Sequence of chain 1.A:
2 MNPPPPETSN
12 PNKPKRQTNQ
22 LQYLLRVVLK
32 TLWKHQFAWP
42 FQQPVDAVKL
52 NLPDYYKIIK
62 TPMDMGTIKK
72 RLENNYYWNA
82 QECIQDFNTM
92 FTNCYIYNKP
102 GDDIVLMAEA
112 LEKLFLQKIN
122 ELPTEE

Binding-site contacts:
Ligand atom O33 contacts residue ILE105 of chain 1.A at 4.0 Å.
Ligand atom C10 contacts residue VAL46 of chain 1.A at 3.5 Å (hydrophobic).
Ligand atom C04 contacts residue ILE105 of chain 1.A at 4.0 Å (hydrophobic).
Ligand atom C05 contacts residue ASN99 of chain 1.A at 4.0 Å.
Ligand atom C32 contacts residue PRO41 of chain 1.A at 3.9 Å (hydrophobic).
Ligand atom C01 contacts residue LEU51 of chain 1.A at 3.8 Å (hydrophobic).
Ligand atom O06 contacts residue LEU51 of chain 1.A at 3.8 Å.
Ligand atom C03 contacts residue ASN99 of chain 1.A at 3.5 Å.
Ligand atom O31 contacts residue PRO41 of chain 1.A at 3.1 Å (h-bond).
Ligand atom C04 contacts residue ASN99 of chain 1.A at 3.0 Å.
Ligand atom C03 contacts residue ILE105 of chain 1.A at 3.8 Å (hydrophobic).
Ligand atom C07 contacts residue LEU51 of chain 1.A at 3.4 Å (hydrophobic).
Ligand atom C12 contacts residue LEU53 of chain 1.A at 4.0 Å (hydrophobic).
Ligand atom C09 contacts residue VAL46 of chain 1.A at 3.6 Å (hydrophobic).
Ligand atom C32 contacts residue TRP40 of chain 1.A at 4.2 Å (hydrophobic).
Ligand atom O33 contacts residue VAL46 of chain 1.A at 3.5 Å.
Ligand atom O35 contacts residue ASN99 of chain 1.A at 2.8 Å (h-bond).
Ligand atom C12 contacts residue ASN99 of chain 1.A at 3.7 Å.
Ligand atom C14 contacts residue LEU53 of chain 1.A at 3.9 Å (hydrophobic).
Ligand atom C15 contacts residue LEU53 of chain 1.A at 3.9 Å (hydrophobic).
Ligand atom C34 contacts residue PHE42 of chain 1.A at 3.4 Å (hydrophobic).
Ligand atom C08 contacts residue PRO41 of chain 1.A at 3.6 Å (hydrophobic).
Ligand atom C34 contacts residue VAL46 of chain 1.A at 3.8 Å (hydrophobic).
Ligand atom O35 contacts residue TYR56 of chain 1.A at 3.8 Å.
Ligand atom C08 contacts residue LEU51 of chain 1.A at 4.1 Å (hydrophobic).
Ligand atom C17 contacts residue LEU51 of chain 1.A at 3.8 Å (hydrophobic).
Ligand atom O35 contacts residue ILE105 of chain 1.A at 4.0 Å.
Ligand atom C32 contacts residue LEU51 of chain 1.A at 4.2 Å (hydrophobic).
Ligand atom C16 contacts residue LEU53 of chain 1.A at 3.9 Å (hydrophobic).
Ligand atom C11 contacts residue LEU53 of chain 1.A at 3.7 Å (hydrophobic).
Ligand atom C02 contacts residue VAL46 of chain 1.A at 4.2 Å (hydrophobic).
Ligand atom O06 contacts residue LEU53 of chain 1.A at 4.0 Å.
Ligand atom C05 contacts residue LEU53 of chain 1.A at 3.6 Å (hydrophobic).
Ligand atom C34 contacts residue PRO41 of chain 1.A at 3.5 Å (hydrophobic).
Ligand atom C09 contacts residue PRO41 of chain 1.A at 3.3 Å (hydrophobic).
Ligand atom C10 contacts residue ILE105 of chain 1.A at 3.7 Å (hydrophobic).
Ligand atom C09 contacts residue ILE105 of chain 1.A at 3.9 Å (hydrophobic).
Ligand atom C02 contacts residue ILE105 of chain 1.A at 3.8 Å (hydrophobic).
Ligand atom C20 contacts residue LEU53 of chain 1.A at 4.1 Å (hydrophobic).
Ligand atom C13 contacts residue LEU53 of chain 1.A at 3.9 Å (hydrophobic).

This protein binds this small molecule.
Small molecule (SMILES): COc1cc(OC)c2c(=O)cc(-c3cc(C)c(OC[C@H](O)CN4CCN(C)CC4)c(C)c3)oc2c1